Binding-site contacts:
Ligand atom CB contacts residue THR82 of chain 1.D at 3.5 Å.
Ligand atom OAE contacts residue THR82 of chain 1.D at 2.8 Å (h-bond).
Ligand atom CAT contacts residue TRP97 of chain 1.D at 4.0 Å (hydrophobic).
Ligand atom O contacts residue TRP97 of chain 1.D at 3.5 Å (h-bond).
Ligand atom CA contacts residue GLU88 of chain 1.D at 3.4 Å.
Ligand atom CAJ contacts residue LYS71 of chain 1.D at 3.5 Å.
Ligand atom CBF contacts residue TRP97 of chain 1.D at 3.6 Å (hydrophobic).
Ligand atom CB contacts residue TRP84 of chain 1.D at 3.4 Å (hydrophobic).
Ligand atom CAJ contacts residue THR82 of chain 1.D at 3.8 Å.
Ligand atom NAW contacts residue THR82 of chain 1.D at 3.8 Å.
Ligand atom CB contacts residue GLN93 of chain 1.D at 3.8 Å.
Ligand atom CAO contacts residue TYR98 of chain 1.D at 3.4 Å (hydrophobic).
Ligand atom OAD contacts residue GLY80 of chain 1.D at 2.2 Å (h-bond).
Ligand atom OAD contacts residue LEU81 of chain 1.D at 3.5 Å.
Ligand atom OAD contacts residue TYR98 of chain 1.D at 2.6 Å (h-bond).
Ligand atom CB contacts residue GLU88 of chain 1.D at 3.3 Å.
Ligand atom CAJ contacts residue LEU81 of chain 1.D at 3.2 Å (hydrophobic).
Ligand atom CAN contacts residue GLY80 of chain 1.D at 3.5 Å.
Ligand atom C contacts residue THR82 of chain 1.D at 3.5 Å.
Ligand atom CA contacts residue THR82 of chain 1.D at 3.0 Å.
Ligand atom NAW contacts residue GLY80 of chain 1.D at 3.6 Å.
Ligand atom CBB contacts residue GLY80 of chain 1.D at 3.4 Å.
Ligand atom CAZ contacts residue GLY80 of chain 1.D at 3.1 Å.
Ligand atom CBH contacts residue GLY80 of chain 1.D at 3.2 Å.
Ligand atom CAI contacts residue LYS73 of chain 1.D at 3.9 Å.
Ligand atom CBA contacts residue THR82 of chain 1.D at 3.9 Å.
Ligand atom OAE contacts residue LEU81 of chain 1.D at 3.2 Å.
Ligand atom O contacts residue GLN93 of chain 1.D at 3.7 Å.
Ligand atom CAG contacts residue LEU66 of chain 1.D at 3.8 Å (hydrophobic).
Ligand atom CAZ contacts residue TYR98 of chain 1.D at 3.7 Å (hydrophobic).
Ligand atom NAX contacts residue THR82 of chain 1.D at 2.9 Å (h-bond).
Ligand atom CAG contacts residue LYS71 of chain 1.D at 3.9 Å.
Ligand atom CAA contacts residue LEU81 of chain 1.D at 3.4 Å (hydrophobic).
Ligand atom CAN contacts residue LEU81 of chain 1.D at 3.4 Å (hydrophobic).
Ligand atom CAU contacts residue TRP97 of chain 1.D at 3.6 Å (hydrophobic).
Ligand atom CAA contacts residue TRP84 of chain 1.D at 3.6 Å (hydrophobic).
Ligand atom CAN contacts residue THR82 of chain 1.D at 3.1 Å.
Ligand atom N contacts residue GLU88 of chain 1.D at 2.5 Å (salt-bridge).
Ligand atom CAA contacts residue THR82 of chain 1.D at 3.2 Å.
Ligand atom CA contacts residue ASP83 of chain 1.D at 3.9 Å.

Sequence of chain 1.D:
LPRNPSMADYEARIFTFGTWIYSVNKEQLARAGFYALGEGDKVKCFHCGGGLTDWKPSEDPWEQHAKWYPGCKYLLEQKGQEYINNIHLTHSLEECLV

The protein below binds the small molecule below.
Small molecule (SMILES): CC[C@H](N)C(=O)N[C@@H]1C(=O)N2[C@@H](CC[C@@H]1CO)CC[C@H]2C(=O)NC(c1ccccc1)c1ccccc1